Sequence of chain 1.A:
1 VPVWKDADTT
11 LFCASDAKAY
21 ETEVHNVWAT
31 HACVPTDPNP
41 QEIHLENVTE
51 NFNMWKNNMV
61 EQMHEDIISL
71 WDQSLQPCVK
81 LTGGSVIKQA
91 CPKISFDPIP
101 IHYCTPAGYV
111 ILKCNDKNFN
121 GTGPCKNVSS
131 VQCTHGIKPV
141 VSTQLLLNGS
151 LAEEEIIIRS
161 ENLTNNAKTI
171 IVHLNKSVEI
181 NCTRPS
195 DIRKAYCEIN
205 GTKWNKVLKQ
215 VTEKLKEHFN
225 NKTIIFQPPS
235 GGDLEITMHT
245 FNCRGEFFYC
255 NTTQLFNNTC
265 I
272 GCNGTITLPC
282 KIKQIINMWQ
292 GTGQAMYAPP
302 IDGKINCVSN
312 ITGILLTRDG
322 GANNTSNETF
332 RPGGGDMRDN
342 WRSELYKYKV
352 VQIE

Binding-site contacts:
Ligand atom N2 contacts residue ASN127 of chain 1.A at 3.5 Å (h-bond).
Ligand atom O5 contacts residue ASN115 of chain 1.A at 3.5 Å.
Ligand atom C6 contacts residue ASN115 of chain 1.A at 4.1 Å.
Ligand atom O3 contacts residue LYS117 of chain 1.A at 4.0 Å.
Ligand atom O3 contacts residue ASN127 of chain 1.A at 3.6 Å.
Ligand atom C7 contacts residue ASN127 of chain 1.A at 3.9 Å.
Ligand atom C5 contacts residue ASN115 of chain 1.A at 4.5 Å.
Ligand atom C2 contacts residue ASN127 of chain 1.A at 2.5 Å.
Ligand atom C1 contacts residue ASN115 of chain 1.A at 4.2 Å.
Ligand atom O7 contacts residue ASN127 of chain 1.A at 3.6 Å (h-bond).
Ligand atom C4 contacts residue ASN127 of chain 1.A at 4.2 Å.
Ligand atom O5 contacts residue ASN127 of chain 1.A at 2.3 Å (h-bond).
Ligand atom O6 contacts residue ASN115 of chain 1.A at 3.8 Å.
Ligand atom C1 contacts residue ASN127 of chain 1.A at 1.4 Å.
Ligand atom C5 contacts residue ASN127 of chain 1.A at 3.6 Å.
Ligand atom C3 contacts residue ASN127 of chain 1.A at 3.6 Å.
Ligand atom O6 contacts residue GLU153 of chain 1.A at 4.5 Å.

This protein binds this small molecule.
Small molecule (SMILES): CC(=O)N[C@@H]1[C@@H](O)[C@H](O)[C@@H](CO)O[C@H]1O